The small molecule below binds the protein below.
Small molecule (SMILES): CCOC(=O)c1ccc(OCCCCC2CCN(c3ccc(C)nn3)CC2)cc1

Sequence of chain 5.D:
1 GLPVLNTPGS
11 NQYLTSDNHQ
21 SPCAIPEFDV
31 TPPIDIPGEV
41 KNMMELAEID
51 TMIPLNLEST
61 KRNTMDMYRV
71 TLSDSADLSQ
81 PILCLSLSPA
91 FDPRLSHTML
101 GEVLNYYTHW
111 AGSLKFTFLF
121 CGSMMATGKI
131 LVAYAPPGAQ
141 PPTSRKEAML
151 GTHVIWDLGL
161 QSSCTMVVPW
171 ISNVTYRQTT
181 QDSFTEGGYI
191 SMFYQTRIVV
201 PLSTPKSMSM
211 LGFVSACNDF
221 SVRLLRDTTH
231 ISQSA

Binding-site contacts:
Ligand atom C26 contacts residue THR109 of chain 5.B at 3.7 Å.
Ligand atom C12 contacts residue PHE236 of chain 5.B at 3.8 Å (hydrophobic).
Ligand atom C10 contacts residue VAL194 of chain 5.B at 3.7 Å (hydrophobic).
Ligand atom C9 contacts residue TYR157 of chain 5.B at 3.8 Å (hydrophobic).
Ligand atom C21 contacts residue PHE236 of chain 5.B at 3.4 Å (hydrophobic).
Ligand atom O25 contacts residue TYR110 of chain 5.B at 3.0 Å.
Ligand atom C1 contacts residue ILE181 of chain 5.B at 3.4 Å (hydrophobic).
Ligand atom C8 contacts residue PHE132 of chain 5.B at 3.4 Å (hydrophobic).
Ligand atom C1 contacts residue PRO179 of chain 5.B at 3.9 Å (hydrophobic).
Ligand atom C3 contacts residue PRO179 of chain 5.B at 3.7 Å (hydrophobic).
Ligand atom C8 contacts residue ILE108 of chain 5.B at 3.8 Å (hydrophobic).
Ligand atom C11 contacts residue VAL194 of chain 5.B at 3.7 Å (hydrophobic).
Ligand atom N4 contacts residue ILE192 of chain 5.B at 3.6 Å.
Ligand atom C4 contacts residue ALA24 of chain 5.D at 3.8 Å (hydrophobic).
Ligand atom C23 contacts residue PHE236 of chain 5.B at 3.5 Å (hydrophobic).
Ligand atom N3 contacts residue ILE192 of chain 5.B at 3.8 Å.
Ligand atom O24 contacts residue PHE236 of chain 5.B at 3.7 Å.
Ligand atom C19 contacts residue PHE236 of chain 5.B at 3.5 Å (hydrophobic).
Ligand atom N4 contacts residue LEU239 of chain 5.B at 3.8 Å.
Ligand atom C11 contacts residue TYR157 of chain 5.B at 3.6 Å (hydrophobic).
Ligand atom C14 contacts residue VAL197 of chain 5.B at 3.6 Å (hydrophobic).
Ligand atom O24 contacts residue TYR110 of chain 5.B at 3.9 Å.
Ligand atom C10 contacts residue TYR157 of chain 5.B at 3.6 Å (hydrophobic).
Ligand atom C22 contacts residue TYR203 of chain 5.B at 3.5 Å (hydrophobic).
Ligand atom C20 contacts residue PHE236 of chain 5.B at 3.2 Å (hydrophobic).
Ligand atom C21 contacts residue TYR203 of chain 5.B at 3.8 Å (hydrophobic).
Ligand atom N6 contacts residue VAL194 of chain 5.B at 3.7 Å.
Ligand atom C27 contacts residue THR109 of chain 5.B at 3.5 Å.
Ligand atom C3 contacts residue ALA24 of chain 5.D at 3.7 Å (hydrophobic).
Ligand atom C14 contacts residue PHE236 of chain 5.B at 3.9 Å (hydrophobic).
Ligand atom C13 contacts residue VAL197 of chain 5.B at 3.6 Å (hydrophobic).
Ligand atom C20 contacts residue TYR110 of chain 5.B at 3.5 Å (hydrophobic).
Ligand atom C3 contacts residue TYR157 of chain 5.B at 3.5 Å (hydrophobic).
Ligand atom C4 contacts residue TYR157 of chain 5.B at 3.4 Å (hydrophobic).
Ligand atom C22 contacts residue PHE236 of chain 5.B at 3.9 Å (hydrophobic).
Ligand atom C9 contacts residue ILE108 of chain 5.B at 3.5 Å (hydrophobic).
Ligand atom C7 contacts residue PHE132 of chain 5.B at 3.6 Å (hydrophobic).
Ligand atom C19 contacts residue TYR110 of chain 5.B at 3.7 Å (hydrophobic).
Ligand atom C1 contacts residue ILE155 of chain 5.B at 3.7 Å (hydrophobic).
Ligand atom C23 contacts residue TYR110 of chain 5.B at 3.3 Å (hydrophobic).

Sequence of chain 5.B:
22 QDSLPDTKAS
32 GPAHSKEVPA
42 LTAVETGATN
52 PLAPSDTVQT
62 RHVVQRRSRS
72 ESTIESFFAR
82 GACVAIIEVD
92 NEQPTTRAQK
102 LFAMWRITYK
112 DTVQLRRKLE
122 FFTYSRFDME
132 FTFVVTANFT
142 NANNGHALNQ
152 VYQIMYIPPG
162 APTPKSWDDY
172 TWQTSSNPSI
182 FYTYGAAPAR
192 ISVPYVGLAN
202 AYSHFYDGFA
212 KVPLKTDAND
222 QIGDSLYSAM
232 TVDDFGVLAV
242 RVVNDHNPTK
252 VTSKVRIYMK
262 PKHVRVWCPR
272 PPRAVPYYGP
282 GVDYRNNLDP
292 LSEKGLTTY

Sequence of chain 1.D:
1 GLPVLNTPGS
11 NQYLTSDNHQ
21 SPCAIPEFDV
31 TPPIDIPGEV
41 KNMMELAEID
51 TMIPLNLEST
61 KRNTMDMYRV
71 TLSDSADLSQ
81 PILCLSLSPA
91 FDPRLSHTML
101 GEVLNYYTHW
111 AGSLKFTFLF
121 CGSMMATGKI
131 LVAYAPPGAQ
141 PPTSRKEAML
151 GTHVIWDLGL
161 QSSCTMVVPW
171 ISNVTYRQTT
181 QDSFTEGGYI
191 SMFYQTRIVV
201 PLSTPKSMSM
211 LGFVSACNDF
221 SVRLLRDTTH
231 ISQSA